Sequence of chain 1.D:
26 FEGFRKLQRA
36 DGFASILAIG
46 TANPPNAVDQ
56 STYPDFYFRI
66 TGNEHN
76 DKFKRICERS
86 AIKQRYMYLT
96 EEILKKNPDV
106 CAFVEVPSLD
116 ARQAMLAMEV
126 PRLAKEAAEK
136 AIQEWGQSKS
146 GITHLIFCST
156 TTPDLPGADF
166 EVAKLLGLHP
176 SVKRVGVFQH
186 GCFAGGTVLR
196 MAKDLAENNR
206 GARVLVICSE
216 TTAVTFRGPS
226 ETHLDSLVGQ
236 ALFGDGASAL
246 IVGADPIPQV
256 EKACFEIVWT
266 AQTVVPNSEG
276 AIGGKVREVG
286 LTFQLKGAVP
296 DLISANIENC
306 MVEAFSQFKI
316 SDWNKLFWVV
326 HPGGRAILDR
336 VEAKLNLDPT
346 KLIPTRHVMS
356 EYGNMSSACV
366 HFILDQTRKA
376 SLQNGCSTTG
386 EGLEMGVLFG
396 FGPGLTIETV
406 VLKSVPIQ

The small molecule below binds the protein below.
Small molecule (SMILES): O=C(O)C(=O)Cc1c[nH]c2ccccc12

Sequence of chain 1.C:
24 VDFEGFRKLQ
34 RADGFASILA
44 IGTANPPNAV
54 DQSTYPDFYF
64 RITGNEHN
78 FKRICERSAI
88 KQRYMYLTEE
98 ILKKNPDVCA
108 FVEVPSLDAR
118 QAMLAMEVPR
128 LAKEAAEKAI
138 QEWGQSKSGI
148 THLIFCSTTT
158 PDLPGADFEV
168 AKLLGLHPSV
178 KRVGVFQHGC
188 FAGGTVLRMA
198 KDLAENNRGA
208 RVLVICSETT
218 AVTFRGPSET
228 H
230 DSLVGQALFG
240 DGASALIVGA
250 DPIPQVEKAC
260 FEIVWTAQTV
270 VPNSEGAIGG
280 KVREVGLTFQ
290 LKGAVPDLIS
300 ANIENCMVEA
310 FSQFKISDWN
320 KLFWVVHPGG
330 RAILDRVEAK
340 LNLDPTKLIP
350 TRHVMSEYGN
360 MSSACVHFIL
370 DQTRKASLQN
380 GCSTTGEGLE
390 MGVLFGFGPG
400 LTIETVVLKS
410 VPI

Binding-site contacts:
Ligand atom CAM contacts residue PHE238 of chain 1.D at 3.1 Å (hydrophobic).
Ligand atom CAH contacts residue PHE238 of chain 1.D at 2.9 Å (hydrophobic).
Ligand atom OAA contacts residue CYS187 of chain 1.D at 3.0 Å.
Ligand atom OAC contacts residue GLY328 of chain 1.D at 3.9 Å.
Ligand atom CAF contacts residue THR155 of chain 1.D at 3.6 Å.
Ligand atom OAC contacts residue PHE238 of chain 1.D at 4.0 Å.
Ligand atom CAD contacts residue THR155 of chain 1.D at 4.0 Å.
Ligand atom NAJ contacts residue SER361 of chain 1.D at 4.0 Å.
Ligand atom CAG contacts residue PHE288 of chain 1.D at 3.8 Å (hydrophobic).
Ligand atom OAA contacts residue GLY397 of chain 1.D at 3.9 Å.
Ligand atom CAK contacts residue HIS326 of chain 1.D at 3.5 Å.
Ligand atom NAJ contacts residue PHE238 of chain 1.D at 3.8 Å.
Ligand atom CAI contacts residue MCA1 of chain 1.H at 3.1 Å.
Ligand atom OAB contacts residue PRO398 of chain 1.D at 3.8 Å.
Ligand atom OAB contacts residue CYS187 of chain 1.D at 3.0 Å (h-bond).
Ligand atom CAH contacts residue CYS187 of chain 1.D at 3.0 Å (hydrophobic).
Ligand atom CAL contacts residue ILE277 of chain 1.D at 3.8 Å (hydrophobic).
Ligand atom OAB contacts residue MCA1 of chain 1.H at 3.9 Å.
Ligand atom CAI contacts residue CYS187 of chain 1.D at 3.5 Å (hydrophobic).
Ligand atom OAC contacts residue CYS187 of chain 1.D at 3.3 Å (h-bond).
Ligand atom OAA contacts residue HIS326 of chain 1.D at 3.3 Å (h-bond).
Ligand atom OAA contacts residue PHE396 of chain 1.D at 3.0 Å (h-bond).
Ligand atom CAE contacts residue GLY278 of chain 1.D at 3.8 Å.
Ligand atom OAC contacts residue MCA1 of chain 1.H at 3.0 Å (h-bond).
Ligand atom CAL contacts residue CYS187 of chain 1.D at 2.8 Å (hydrophobic).
Ligand atom CAI contacts residue PHE238 of chain 1.D at 3.2 Å (hydrophobic).
Ligand atom CAF contacts residue THR220 of chain 1.D at 3.9 Å.
Ligand atom CAD contacts residue LEU286 of chain 1.D at 3.4 Å (hydrophobic).
Ligand atom CAE contacts residue PHE288 of chain 1.D at 3.5 Å (hydrophobic).
Ligand atom CAL contacts residue MCA1 of chain 1.H at 3.0 Å.
Ligand atom CAK contacts residue MCA1 of chain 1.H at 2.9 Å.
Ligand atom OAC contacts residue ASN359 of chain 1.D at 3.0 Å (h-bond).
Ligand atom OAA contacts residue MCA1 of chain 1.H at 3.5 Å (h-bond).
Ligand atom OAB contacts residue ILE277 of chain 1.D at 3.5 Å.
Ligand atom CAF contacts residue LEU286 of chain 1.D at 3.8 Å (hydrophobic).
Ligand atom CAM contacts residue CYS187 of chain 1.D at 3.3 Å (hydrophobic).
Ligand atom NAJ contacts residue CYS187 of chain 1.D at 3.8 Å.
Ligand atom CAK contacts residue CYS187 of chain 1.D at 2.9 Å (hydrophobic).
Ligand atom OAC contacts residue HIS326 of chain 1.D at 3.2 Å (h-bond).
Ligand atom CAO contacts residue PHE238 of chain 1.D at 3.9 Å (hydrophobic).